A small-molecule ligand and the protein it binds are described below.
Small molecule (SMILES): O=c1[nH]cnc2c1ncn2[C@@H]1O[C@H](COP(=O)(O)O)[C@@H](O)[C@H]1O

Sequence of chain 1.B:
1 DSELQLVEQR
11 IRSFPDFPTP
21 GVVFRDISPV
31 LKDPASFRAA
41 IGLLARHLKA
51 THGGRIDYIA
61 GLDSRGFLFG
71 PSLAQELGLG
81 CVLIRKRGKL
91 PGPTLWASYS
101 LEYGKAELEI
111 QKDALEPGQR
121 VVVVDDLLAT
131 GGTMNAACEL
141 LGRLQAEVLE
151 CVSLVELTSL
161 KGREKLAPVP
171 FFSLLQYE

Binding-site contacts:
Ligand atom O6 contacts residue LEU127 of chain 1.B at 3.7 Å.
Ligand atom C2 contacts residue ARG65 of chain 1.B at 3.6 Å.
Ligand atom O6 contacts residue ARG25 of chain 1.B at 3.1 Å (salt-bridge).
Ligand atom C6 contacts residue LEU127 of chain 1.B at 3.5 Å (hydrophobic).
Ligand atom O3P contacts residue GLY131 of chain 1.B at 3.7 Å.
Ligand atom O1P contacts residue THR130 of chain 1.B at 3.7 Å.
Ligand atom C5 contacts residue LEU127 of chain 1.B at 3.5 Å (hydrophobic).
Ligand atom C6 contacts residue PHE24 of chain 1.B at 3.7 Å (hydrophobic).
Ligand atom O2P contacts residue ALA129 of chain 1.B at 3.0 Å (h-bond).
Ligand atom O5' contacts residue ALA129 of chain 1.B at 3.6 Å.
Ligand atom C2' contacts residue ARG65 of chain 1.B at 3.8 Å.
Ligand atom O2P contacts residue GLY132 of chain 1.B at 3.8 Å.
Ligand atom N3 contacts residue ARG65 of chain 1.B at 2.8 Å (salt-bridge).
Ligand atom C1' contacts residue ARG65 of chain 1.B at 3.5 Å.
Ligand atom N1 contacts residue ARG25 of chain 1.B at 2.8 Å (salt-bridge).
Ligand atom O3P contacts residue ALA129 of chain 1.B at 3.3 Å.
Ligand atom O1P contacts residue GLY132 of chain 1.B at 3.5 Å (h-bond).
Ligand atom C5' contacts residue LEU127 of chain 1.B at 3.8 Å (hydrophobic).
Ligand atom C6 contacts residue ARG25 of chain 1.B at 3.8 Å.
Ligand atom O2' contacts residue ASP126 of chain 1.B at 2.6 Å (salt-bridge).
Ligand atom O6 contacts residue PHE24 of chain 1.B at 3.5 Å.
Ligand atom C4 contacts residue ARG65 of chain 1.B at 3.6 Å.
Ligand atom N1 contacts residue PHE24 of chain 1.B at 3.4 Å.
Ligand atom O3' contacts residue ASP125 of chain 1.B at 2.7 Å (salt-bridge).
Ligand atom C2 contacts residue PHE24 of chain 1.B at 3.3 Å (hydrophobic).
Ligand atom P contacts residue THR130 of chain 1.B at 3.5 Å.
Ligand atom C3' contacts residue ASP125 of chain 1.B at 3.2 Å.
Ligand atom P contacts residue ALA129 of chain 1.B at 3.7 Å.
Ligand atom N7 contacts residue LEU127 of chain 1.B at 3.6 Å.
Ligand atom P contacts residue GLY131 of chain 1.B at 3.6 Å.
Ligand atom C2' contacts residue ASP126 of chain 1.B at 3.3 Å.
Ligand atom O2P contacts residue THR130 of chain 1.B at 3.2 Å (h-bond).
Ligand atom N1 contacts residue LEU127 of chain 1.B at 3.5 Å.
Ligand atom C2 contacts residue ARG25 of chain 1.B at 3.3 Å.
Ligand atom O2P contacts residue GLY131 of chain 1.B at 2.8 Å (h-bond).
Ligand atom C3' contacts residue LEU127 of chain 1.B at 3.5 Å (hydrophobic).
Ligand atom O2' contacts residue ARG65 of chain 1.B at 3.1 Å (salt-bridge).
Ligand atom C5' contacts residue THR133 of chain 1.B at 3.5 Å.
Ligand atom O1P contacts residue THR133 of chain 1.B at 2.6 Å (h-bond).
Ligand atom O3P contacts residue THR130 of chain 1.B at 2.5 Å (h-bond).